Binding-site contacts:
Ligand atom C4 contacts residue ILE209 of chain 2.A at 4.2 Å (hydrophobic).
Ligand atom N5 contacts residue SER80 of chain 2.A at 3.2 Å (h-bond).
Ligand atom O6 contacts residue THR11 of chain 2.A at 2.7 Å (h-bond).
Ligand atom O6 contacts residue CYS81 of chain 2.A at 3.7 Å.
Ligand atom C2 contacts residue SER80 of chain 2.A at 4.3 Å.
Ligand atom C4 contacts residue LEU157 of chain 2.A at 4.1 Å (hydrophobic).
Ligand atom N5 contacts residue HIS235 of chain 2.A at 3.0 Å (h-bond).
Ligand atom C1 contacts residue SER80 of chain 2.A at 3.5 Å.
Ligand atom C4 contacts residue PHE210 of chain 2.A at 4.3 Å (hydrophobic).
Ligand atom C3 contacts residue HIS14 of chain 2.A at 4.4 Å.
Ligand atom C3 contacts residue ILE12 of chain 2.A at 4.0 Å (hydrophobic).
Ligand atom C4 contacts residue HIS235 of chain 2.A at 3.9 Å.
Ligand atom C1 contacts residue THR11 of chain 2.A at 4.0 Å.
Ligand atom N5 contacts residue LEU157 of chain 2.A at 3.9 Å.
Ligand atom O6 contacts residue ILE12 of chain 2.A at 4.2 Å.
Ligand atom C3 contacts residue LEU157 of chain 2.A at 4.2 Å (hydrophobic).
Ligand atom C2 contacts residue TRP128 of chain 2.A at 3.3 Å (hydrophobic).
Ligand atom N5 contacts residue ILE209 of chain 2.A at 3.8 Å.
Ligand atom N5 contacts residue PHE210 of chain 2.A at 4.1 Å.
Ligand atom C3 contacts residue THR11 of chain 2.A at 3.9 Å.
Ligand atom C2 contacts residue ILE209 of chain 2.A at 4.5 Å (hydrophobic).
Ligand atom C4 contacts residue SER80 of chain 2.A at 3.1 Å.
Ligand atom O6 contacts residue SER80 of chain 2.A at 2.8 Å (h-bond).
Ligand atom C3 contacts residue LEU148 of chain 2.A at 3.5 Å (hydrophobic).

Sequence of chain 2.A:
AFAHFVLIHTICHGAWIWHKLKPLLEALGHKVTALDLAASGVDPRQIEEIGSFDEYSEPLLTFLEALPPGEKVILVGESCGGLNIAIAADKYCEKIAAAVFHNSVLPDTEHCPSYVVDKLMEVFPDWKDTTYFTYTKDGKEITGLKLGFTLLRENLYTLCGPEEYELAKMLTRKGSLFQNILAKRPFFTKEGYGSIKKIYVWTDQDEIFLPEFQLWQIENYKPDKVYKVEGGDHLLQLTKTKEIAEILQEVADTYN

A small-molecule ligand and the protein it binds are described below.
Small molecule (SMILES): CC(C)(O)C#N